Sequence of chain 1.A:
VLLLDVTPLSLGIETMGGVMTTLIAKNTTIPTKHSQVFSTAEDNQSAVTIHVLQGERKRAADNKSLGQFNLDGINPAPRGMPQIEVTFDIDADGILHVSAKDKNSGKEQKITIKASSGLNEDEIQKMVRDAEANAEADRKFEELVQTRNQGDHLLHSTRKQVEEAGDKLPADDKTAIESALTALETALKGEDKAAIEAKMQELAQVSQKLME

This protein binds this small molecule.
Small molecule (SMILES): CSCC[C@H](NC(=O)[C@H](CC(C)C)NC(=O)[C@H](CCCN=C(N)N)NC(=O)[C@@H](N)CC(N)=O)C(=O)N[C@@H](CC(C)C)C(=O)N[C@H](C(=O)NCC(=O)O)[C@@H](C)O

Binding-site contacts:
Ligand atom N contacts residue GLN45 of chain 1.A at 3.5 Å (h-bond).
Ligand atom O contacts residue GLN45 of chain 1.A at 3.4 Å.
Ligand atom O contacts residue PHE38 of chain 1.A at 3.3 Å.
Ligand atom O contacts residue SER39 of chain 1.A at 2.9 Å (h-bond).
Ligand atom N contacts residue SO41 of chain 1.I at 3.2 Å (h-bond).
Ligand atom O contacts residue MET16 of chain 1.A at 2.8 Å (h-bond).
Ligand atom CB contacts residue ALA41 of chain 1.A at 3.7 Å (hydrophobic).
Ligand atom CB contacts residue VAL37 of chain 1.A at 3.7 Å (hydrophobic).
Ligand atom O contacts residue VAL48 of chain 1.A at 3.5 Å.
Ligand atom NH1 contacts residue GLN83 of chain 1.A at 2.8 Å (h-bond).
Ligand atom O contacts residue THR15 of chain 1.A at 3.3 Å.
Ligand atom O contacts residue ALA41 of chain 1.A at 3.1 Å (h-bond).
Ligand atom CB contacts residue PHE38 of chain 1.A at 3.7 Å (hydrophobic).
Ligand atom CA contacts residue SER39 of chain 1.A at 3.3 Å.
Ligand atom SD contacts residue THR40 of chain 1.A at 3.7 Å.
Ligand atom C contacts residue ALA47 of chain 1.A at 3.4 Å (hydrophobic).
Ligand atom NH1 contacts residue SO41 of chain 1.I at 2.8 Å (h-bond).
Ligand atom SD contacts residue HIS153 of chain 1.A at 3.4 Å.
Ligand atom CB contacts residue VAL48 of chain 1.A at 3.7 Å (hydrophobic).
Ligand atom CG contacts residue VAL37 of chain 1.A at 3.6 Å (hydrophobic).
Ligand atom CG2 contacts residue ALA41 of chain 1.A at 3.6 Å (hydrophobic).
Ligand atom O contacts residue ALA47 of chain 1.A at 3.4 Å (h-bond).
Ligand atom CG contacts residue SO41 of chain 1.I at 3.4 Å.
Ligand atom CZ contacts residue GLN83 of chain 1.A at 3.6 Å.
Ligand atom CD2 contacts residue GLU14 of chain 1.A at 3.4 Å.
Ligand atom CD1 contacts residue THR21 of chain 1.A at 3.5 Å.
Ligand atom O contacts residue GLN45 of chain 1.A at 2.9 Å (h-bond).
Ligand atom CA contacts residue SO41 of chain 1.I at 3.2 Å.
Ligand atom C contacts residue GLN45 of chain 1.A at 3.5 Å.
Ligand atom CE contacts residue THR40 of chain 1.A at 3.5 Å.
Ligand atom C contacts residue SO41 of chain 1.I at 3.7 Å.
Ligand atom CD1 contacts residue PHE38 of chain 1.A at 3.6 Å (hydrophobic).
Ligand atom N contacts residue SER39 of chain 1.A at 2.8 Å (h-bond).
Ligand atom C contacts residue SER39 of chain 1.A at 3.5 Å.
Ligand atom CG contacts residue THR40 of chain 1.A at 3.4 Å.
Ligand atom CB contacts residue SER39 of chain 1.A at 3.6 Å.
Ligand atom O contacts residue THR40 of chain 1.A at 3.6 Å.
Ligand atom O contacts residue THR49 of chain 1.A at 2.9 Å (h-bond).
Ligand atom NH2 contacts residue VAL37 of chain 1.A at 3.6 Å.
Ligand atom CD contacts residue VAL37 of chain 1.A at 3.7 Å (hydrophobic).